Binding-site contacts:
Ligand atom N3 contacts residue LEU221 of chain 1.D at 3.5 Å.
Ligand atom O2A contacts residue THR59 of chain 1.D at 2.6 Å (h-bond).
Ligand atom O3' contacts residue ALA14 of chain 1.D at 2.8 Å (h-bond).
Ligand atom C6 contacts residue VAL26 of chain 1.D at 3.5 Å (hydrophobic).
Ligand atom O1A contacts residue SER60 of chain 1.D at 2.4 Å (h-bond).
Ligand atom O2G contacts residue GLY55 of chain 1.D at 2.8 Å (h-bond).
Ligand atom C8 contacts residue GLY55 of chain 1.D at 3.5 Å.
Ligand atom O3A contacts residue GLY57 of chain 1.D at 3.1 Å (h-bond).
Ligand atom C2 contacts residue PRO19 of chain 1.D at 3.5 Å (hydrophobic).
Ligand atom N7 contacts residue GLY57 of chain 1.D at 3.0 Å (h-bond).
Ligand atom O2B contacts residue VAL56 of chain 1.D at 3.2 Å (h-bond).
Ligand atom S1G contacts residue LYS58 of chain 1.D at 3.0 Å (salt-bridge).
Ligand atom S1G contacts residue ARG54 of chain 1.D at 3.4 Å.
Ligand atom N1 contacts residue VAL26 of chain 1.D at 2.5 Å (h-bond).
Ligand atom O1B contacts residue THR59 of chain 1.D at 2.8 Å (h-bond).
Ligand atom O2' contacts residue ALA14 of chain 1.D at 2.8 Å (h-bond).
Ligand atom O3B contacts residue GLY55 of chain 1.D at 2.7 Å (h-bond).
Ligand atom N3 contacts residue PRO19 of chain 1.D at 3.5 Å.
Ligand atom O3' contacts residue ARG18 of chain 1.D at 3.4 Å.
Ligand atom PG contacts residue GLY55 of chain 1.D at 3.2 Å.
Ligand atom N6 contacts residue VAL26 of chain 1.D at 2.9 Å (h-bond).
Ligand atom O2B contacts residue GLY57 of chain 1.D at 3.0 Å (h-bond).
Ligand atom O1A contacts residue GLY57 of chain 1.D at 3.2 Å.
Ligand atom O3A contacts residue LYS58 of chain 1.D at 3.6 Å (salt-bridge).
Ligand atom O2G contacts residue ARG54 of chain 1.D at 2.6 Å.
Ligand atom O1A contacts residue THR59 of chain 1.D at 3.5 Å (h-bond).
Ligand atom PA contacts residue THR59 of chain 1.D at 3.5 Å.
Ligand atom O2' contacts residue TRP17 of chain 1.D at 3.2 Å (h-bond).
Ligand atom C2 contacts residue VAL26 of chain 1.D at 3.4 Å (hydrophobic).
Ligand atom C5' contacts residue ARG222 of chain 1.D at 3.5 Å.
Ligand atom O2' contacts residue LEU225 of chain 1.D at 3.4 Å.
Ligand atom O2B contacts residue LYS58 of chain 1.D at 2.7 Å (salt-bridge).
Ligand atom N6 contacts residue VAL56 of chain 1.D at 2.9 Å (h-bond).
Ligand atom N7 contacts residue VAL56 of chain 1.D at 3.0 Å.
Ligand atom PA contacts residue SER60 of chain 1.D at 3.5 Å.
Ligand atom PB contacts residue LYS58 of chain 1.D at 3.3 Å.
Ligand atom PG contacts residue ARG54 of chain 1.D at 3.5 Å.
Ligand atom O1B contacts residue LYS58 of chain 1.D at 3.6 Å.
Ligand atom C4 contacts residue LEU221 of chain 1.D at 3.5 Å (hydrophobic).
Ligand atom N1 contacts residue VAL25 of chain 1.D at 3.6 Å.

Sequence of chain 1.D:
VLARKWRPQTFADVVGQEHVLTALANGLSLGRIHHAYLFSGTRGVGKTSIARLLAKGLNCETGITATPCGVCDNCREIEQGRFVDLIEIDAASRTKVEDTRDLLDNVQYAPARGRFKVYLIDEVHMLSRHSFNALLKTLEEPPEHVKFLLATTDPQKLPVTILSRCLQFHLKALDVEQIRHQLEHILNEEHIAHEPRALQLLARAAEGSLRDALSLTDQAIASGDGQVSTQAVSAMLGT

This protein binds this small molecule.
Small molecule (SMILES): Nc1ncnc2c1ncn2[C@@H]1O[C@H](COP(=O)(O)OP(=O)(O)OP(O)(O)=S)[C@@H](O)[C@H]1O